A protein and the small-molecule ligand that binds it are described below.
Small molecule (SMILES): CC[C@H](C)[C@H](NC(=O)[C@@H](NC(=O)[C@@H](NC(=O)[C@@H](N)CC(=O)O)C(C)C)[C@@H](C)O)C(=O)N[C@@H](CCC(=O)O)C(=O)N[C@H](C(=O)N[C@H](C=O)CC1=NC=NC1)[C@@H](C)O

Binding-site contacts:
Ligand atom CG1 contacts residue LEU277 of chain 1.A at 4.3 Å (hydrophobic).
Ligand atom OG1 contacts residue LEU277 of chain 1.A at 4.3 Å.
Ligand atom CD1 contacts residue ALA403 of chain 1.A at 3.7 Å (hydrophobic).
Ligand atom N contacts residue GLN280 of chain 1.A at 3.0 Å (h-bond).
Ligand atom O contacts residue GLN280 of chain 1.A at 2.8 Å (h-bond).
Ligand atom O contacts residue VAL363 of chain 1.A at 3.4 Å.
Ligand atom OG1 contacts residue VAL363 of chain 1.A at 4.4 Å.
Ligand atom CA contacts residue GLN280 of chain 1.A at 3.5 Å.
Ligand atom CB contacts residue GLN280 of chain 1.A at 3.6 Å.
Ligand atom C contacts residue GLN280 of chain 1.A at 3.8 Å.
Ligand atom CD1 contacts residue MET367 of chain 1.A at 3.8 Å (hydrophobic).
Ligand atom CB contacts residue LEU277 of chain 1.A at 4.4 Å (hydrophobic).
Ligand atom C contacts residue GLN280 of chain 1.A at 3.7 Å.
Ligand atom CG1 contacts residue GLN280 of chain 1.A at 3.9 Å.
Ligand atom C contacts residue VAL363 of chain 1.A at 4.5 Å (hydrophobic).
Ligand atom CD1 contacts residue TYR273 of chain 1.A at 3.5 Å (hydrophobic).
Ligand atom CG2 contacts residue ALA364 of chain 1.A at 4.4 Å (hydrophobic).
Ligand atom CB contacts residue ILE360 of chain 1.A at 4.0 Å (hydrophobic).
Ligand atom CG2 contacts residue ASP359 of chain 1.A at 4.0 Å.
Ligand atom OG1 contacts residue ASP359 of chain 1.A at 4.3 Å.
Ligand atom O contacts residue ARG399 of chain 1.A at 4.3 Å.
Ligand atom CG2 contacts residue VAL363 of chain 1.A at 3.6 Å (hydrophobic).
Ligand atom O contacts residue GLN280 of chain 1.A at 4.0 Å.
Ligand atom OG1 contacts residue ILE360 of chain 1.A at 4.2 Å.
Ligand atom CA contacts residue VAL363 of chain 1.A at 4.2 Å (hydrophobic).
Ligand atom CB contacts residue GLN280 of chain 1.A at 4.2 Å.
Ligand atom CA contacts residue GLN280 of chain 1.A at 4.0 Å.
Ligand atom CG1 contacts residue ILE360 of chain 1.A at 4.2 Å (hydrophobic).
Ligand atom CD1 contacts residue ARG399 of chain 1.A at 4.3 Å.
Ligand atom O contacts residue TYR273 of chain 1.A at 4.2 Å.
Ligand atom OG1 contacts residue GLN280 of chain 1.A at 4.2 Å.
Ligand atom CG1 contacts residue ALA403 of chain 1.A at 4.1 Å (hydrophobic).
Ligand atom N contacts residue GLN280 of chain 1.A at 2.9 Å (h-bond).
Ligand atom CA contacts residue GLN280 of chain 1.A at 3.9 Å.
Ligand atom CG2 contacts residue MET367 of chain 1.A at 4.0 Å (hydrophobic).
Ligand atom CG1 contacts residue TYR273 of chain 1.A at 3.9 Å (hydrophobic).
Ligand atom C contacts residue GLN280 of chain 1.A at 3.8 Å.
Ligand atom OG1 contacts residue ARG276 of chain 1.A at 3.6 Å (salt-bridge).
Ligand atom CG2 contacts residue ILE360 of chain 1.A at 4.2 Å (hydrophobic).
Ligand atom CG2 contacts residue TYR273 of chain 1.A at 3.3 Å (hydrophobic).

Sequence of chain 1.A:
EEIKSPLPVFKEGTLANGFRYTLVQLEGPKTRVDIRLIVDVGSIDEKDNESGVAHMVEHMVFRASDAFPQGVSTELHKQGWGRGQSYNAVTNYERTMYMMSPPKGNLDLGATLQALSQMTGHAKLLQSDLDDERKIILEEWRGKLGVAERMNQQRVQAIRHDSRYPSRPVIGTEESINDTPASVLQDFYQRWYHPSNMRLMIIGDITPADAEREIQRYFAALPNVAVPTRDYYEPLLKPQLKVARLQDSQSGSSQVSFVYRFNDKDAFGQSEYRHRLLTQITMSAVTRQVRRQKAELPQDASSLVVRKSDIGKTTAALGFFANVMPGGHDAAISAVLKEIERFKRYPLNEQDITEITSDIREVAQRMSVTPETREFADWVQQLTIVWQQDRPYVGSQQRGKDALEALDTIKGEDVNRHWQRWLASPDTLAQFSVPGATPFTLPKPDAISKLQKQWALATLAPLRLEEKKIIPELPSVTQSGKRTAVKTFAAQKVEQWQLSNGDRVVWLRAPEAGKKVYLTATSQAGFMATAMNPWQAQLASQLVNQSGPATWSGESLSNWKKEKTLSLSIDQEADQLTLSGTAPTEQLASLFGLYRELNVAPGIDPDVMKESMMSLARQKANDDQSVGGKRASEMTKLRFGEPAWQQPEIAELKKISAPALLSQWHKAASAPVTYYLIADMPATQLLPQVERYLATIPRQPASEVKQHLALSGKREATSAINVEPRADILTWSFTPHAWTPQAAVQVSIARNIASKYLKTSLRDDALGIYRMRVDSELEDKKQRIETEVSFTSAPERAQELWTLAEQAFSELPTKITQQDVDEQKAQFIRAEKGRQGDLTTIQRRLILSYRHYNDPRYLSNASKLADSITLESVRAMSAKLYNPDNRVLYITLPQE